Binding-site contacts:
Ligand atom C2 contacts residue LEU102 of chain 12.A at 4.3 Å (hydrophobic).
Ligand atom C11 contacts residue HIS138 of chain 3.A at 4.1 Å.
Ligand atom C6 contacts residue LEU73 of chain 12.A at 3.3 Å (hydrophobic).
Ligand atom C7 contacts residue LEU73 of chain 12.A at 3.8 Å (hydrophobic).
Ligand atom C4 contacts residue ASN106 of chain 12.A at 3.2 Å.
Ligand atom C1 contacts residue VAL135 of chain 3.A at 4.3 Å (hydrophobic).
Ligand atom C3 contacts residue VAL135 of chain 3.A at 3.9 Å (hydrophobic).
Ligand atom C4 contacts residue ALA75 of chain 12.A at 4.4 Å (hydrophobic).
Ligand atom C4 contacts residue LEU73 of chain 12.A at 3.6 Å (hydrophobic).
Ligand atom C6 contacts residue MET74 of chain 12.A at 3.4 Å (hydrophobic).
Ligand atom C3 contacts residue LEU131 of chain 3.A at 4.1 Å (hydrophobic).
Ligand atom C11 contacts residue GLU134 of chain 3.A at 3.9 Å.
Ligand atom N8 contacts residue LEU73 of chain 12.A at 4.1 Å.
Ligand atom O5 contacts residue ALA75 of chain 12.A at 3.1 Å (h-bond).
Ligand atom N8 contacts residue MET74 of chain 12.A at 4.4 Å.
Ligand atom C1 contacts residue LEU73 of chain 12.A at 4.2 Å (hydrophobic).
Ligand atom N8 contacts residue GLU134 of chain 3.A at 2.9 Å (salt-bridge).
Ligand atom C7 contacts residue MET74 of chain 12.A at 4.0 Å (hydrophobic).
Ligand atom C9 contacts residue LEU73 of chain 12.A at 3.8 Å (hydrophobic).
Ligand atom O5 contacts residue MET74 of chain 12.A at 3.3 Å.
Ligand atom C2 contacts residue VAL135 of chain 3.A at 3.6 Å (hydrophobic).
Ligand atom C4 contacts residue MET74 of chain 12.A at 3.6 Å (hydrophobic).
Ligand atom C1 contacts residue LEU109 of chain 12.A at 4.2 Å (hydrophobic).
Ligand atom C1 contacts residue ASN106 of chain 12.A at 3.2 Å.
Ligand atom N10 contacts residue LEU73 of chain 12.A at 3.3 Å.
Ligand atom O5 contacts residue LEU73 of chain 12.A at 3.6 Å.
Ligand atom C1 contacts residue MET74 of chain 12.A at 4.3 Å (hydrophobic).
Ligand atom N10 contacts residue MET74 of chain 12.A at 2.9 Å (h-bond).
Ligand atom C11 contacts residue LEU73 of chain 12.A at 4.2 Å (hydrophobic).
Ligand atom C11 contacts residue ASP72 of chain 12.A at 4.0 Å.
Ligand atom C3 contacts residue LEU73 of chain 12.A at 4.4 Å (hydrophobic).
Ligand atom C1 contacts residue MET105 of chain 12.A at 4.1 Å (hydrophobic).
Ligand atom C9 contacts residue GLU134 of chain 3.A at 3.8 Å.
Ligand atom C2 contacts residue MET105 of chain 12.A at 4.0 Å (hydrophobic).
Ligand atom C9 contacts residue MET74 of chain 12.A at 3.9 Å (hydrophobic).
Ligand atom C11 contacts residue MET74 of chain 12.A at 4.1 Å (hydrophobic).
Ligand atom C7 contacts residue GLU134 of chain 3.A at 4.0 Å.
Ligand atom C3 contacts residue GLU134 of chain 3.A at 4.0 Å.
Ligand atom C2 contacts residue LEU131 of chain 3.A at 4.1 Å (hydrophobic).
Ligand atom O5 contacts residue ASN106 of chain 12.A at 2.5 Å (h-bond).

Sequence of chain 3.A:
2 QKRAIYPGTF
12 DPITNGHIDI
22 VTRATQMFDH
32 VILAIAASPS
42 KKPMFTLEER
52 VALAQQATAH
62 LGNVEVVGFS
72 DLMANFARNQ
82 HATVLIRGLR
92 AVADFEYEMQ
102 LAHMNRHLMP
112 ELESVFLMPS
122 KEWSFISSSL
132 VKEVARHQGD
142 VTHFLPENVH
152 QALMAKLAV

This small molecule binds to this protein.
Small molecule (SMILES): Cc1nc2cccc(O)c2[nH]1

Sequence of chain 12.A:
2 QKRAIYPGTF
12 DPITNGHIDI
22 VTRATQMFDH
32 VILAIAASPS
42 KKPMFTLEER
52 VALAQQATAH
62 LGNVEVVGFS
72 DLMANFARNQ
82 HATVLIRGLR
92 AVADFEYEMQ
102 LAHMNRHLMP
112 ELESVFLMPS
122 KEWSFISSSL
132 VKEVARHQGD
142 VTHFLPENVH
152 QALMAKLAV